Binding-site contacts:
Ligand atom C7 contacts residue LEU460 of chain 1.E at 3.9 Å (hydrophobic).
Ligand atom C6 contacts residue ASN170 of chain 1.E at 3.5 Å.
Ligand atom C8 contacts residue LEU460 of chain 1.E at 3.5 Å (hydrophobic).
Ligand atom O7 contacts residue ASN169 of chain 1.E at 3.2 Å (h-bond).
Ligand atom C1 contacts residue ASN170 of chain 1.E at 3.9 Å.
Ligand atom O5 contacts residue ASN169 of chain 1.E at 2.3 Å (h-bond).
Ligand atom C7 contacts residue ASN169 of chain 1.E at 3.4 Å.
Ligand atom C5 contacts residue ASN169 of chain 1.E at 3.6 Å.
Ligand atom O6 contacts residue ASN170 of chain 1.E at 3.3 Å (h-bond).
Ligand atom C3 contacts residue ASN169 of chain 1.E at 3.8 Å.
Ligand atom C5 contacts residue ASN170 of chain 1.E at 3.8 Å.
Ligand atom O5 contacts residue ASN170 of chain 1.E at 2.9 Å (h-bond).
Ligand atom N2 contacts residue LEU460 of chain 1.E at 4.0 Å.
Ligand atom C1 contacts residue ASN169 of chain 1.E at 1.4 Å.
Ligand atom C2 contacts residue ASN169 of chain 1.E at 2.4 Å.
Ligand atom N2 contacts residue ASN169 of chain 1.E at 3.0 Å (h-bond).
Ligand atom C4 contacts residue ASN169 of chain 1.E at 4.2 Å.

The protein below binds the small molecule below.
Small molecule (SMILES): CC(=O)N[C@H]1[C@H](O[C@H]2[C@H](O)[C@@H](NC(C)=O)CO[C@@H]2CO)O[C@H](CO)[C@@H](O)[C@@H]1O

Sequence of chain 1.E:
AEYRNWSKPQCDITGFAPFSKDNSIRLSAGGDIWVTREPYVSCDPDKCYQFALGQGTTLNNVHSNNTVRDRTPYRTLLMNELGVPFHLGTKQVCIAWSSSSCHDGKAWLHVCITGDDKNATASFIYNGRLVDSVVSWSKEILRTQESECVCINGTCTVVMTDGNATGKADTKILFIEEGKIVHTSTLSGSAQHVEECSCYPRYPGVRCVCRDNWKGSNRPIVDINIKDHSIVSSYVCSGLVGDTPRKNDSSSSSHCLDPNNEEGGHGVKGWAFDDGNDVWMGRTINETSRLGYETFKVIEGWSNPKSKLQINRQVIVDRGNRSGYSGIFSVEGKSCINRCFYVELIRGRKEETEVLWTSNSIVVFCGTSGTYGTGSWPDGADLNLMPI